A small-molecule ligand and the protein it binds are described below.
Small molecule (SMILES): O=P(O)(O)OC[C@@H](O)[C@@H](O)[C@H](O)[C@H](O)COP(=O)(O)O

Binding-site contacts:
Ligand atom O62 contacts residue ARG30 of chain 1.A at 3.0 Å (salt-bridge).
Ligand atom P1 contacts residue SER250 of chain 1.A at 3.5 Å.
Ligand atom O1 contacts residue GLN29 of chain 1.A at 3.6 Å.
Ligand atom P1 contacts residue GLY278 of chain 1.A at 3.7 Å.
Ligand atom C2 contacts residue GLU164 of chain 1.A at 3.3 Å.
Ligand atom C1 contacts residue LEU276 of chain 1.A at 3.6 Å (hydrophobic).
Ligand atom O12 contacts residue GLN29 of chain 1.A at 3.5 Å (h-bond).
Ligand atom O2 contacts residue ARG279 of chain 1.A at 3.8 Å.
Ligand atom O62 contacts residue THR95 of chain 1.A at 3.0 Å (h-bond).
Ligand atom O12 contacts residue GLY278 of chain 1.A at 3.7 Å.
Ligand atom P1 contacts residue ALA251 of chain 1.A at 3.8 Å.
Ligand atom O3 contacts residue ASP28 of chain 1.A at 3.0 Å (salt-bridge).
Ligand atom C3 contacts residue LYS206 of chain 1.A at 3.7 Å.
Ligand atom O62 contacts residue GLY31 of chain 1.A at 3.0 Å (h-bond).
Ligand atom O5 contacts residue GLN29 of chain 1.A at 3.3 Å.
Ligand atom O5 contacts residue ASP28 of chain 1.A at 2.8 Å (salt-bridge).
Ligand atom C5 contacts residue ASP28 of chain 1.A at 3.2 Å.
Ligand atom O61 contacts residue THR95 of chain 1.A at 2.6 Å (h-bond).
Ligand atom C2 contacts residue LYS206 of chain 1.A at 3.2 Å.
Ligand atom O13 contacts residue SER250 of chain 1.A at 3.7 Å.
Ligand atom O62 contacts residue GLN29 of chain 1.A at 3.8 Å.
Ligand atom O12 contacts residue ARG279 of chain 1.A at 2.8 Å (salt-bridge).
Ligand atom O11 contacts residue SER250 of chain 1.A at 2.7 Å (h-bond).
Ligand atom O13 contacts residue ARG279 of chain 1.A at 2.8 Å (salt-bridge).
Ligand atom O11 contacts residue LEU276 of chain 1.A at 3.5 Å (h-bond).
Ligand atom C1 contacts residue LYS206 of chain 1.A at 3.2 Å.
Ligand atom O12 contacts residue SER250 of chain 1.A at 3.6 Å (h-bond).
Ligand atom O4 contacts residue LEU128 of chain 1.A at 3.8 Å.
Ligand atom O13 contacts residue ALA251 of chain 1.A at 2.8 Å (h-bond).
Ligand atom O11 contacts residue CYS277 of chain 1.A at 3.6 Å.
Ligand atom O4 contacts residue GLU164 of chain 1.A at 2.4 Å (salt-bridge).
Ligand atom O3 contacts residue LYS206 of chain 1.A at 2.9 Å (salt-bridge).
Ligand atom P6 contacts residue THR95 of chain 1.A at 3.2 Å.
Ligand atom C4 contacts residue GLU164 of chain 1.A at 3.6 Å.
Ligand atom O62 contacts residue ALA32 of chain 1.A at 2.8 Å (h-bond).
Ligand atom O2 contacts residue GLU164 of chain 1.A at 3.4 Å (salt-bridge).
Ligand atom O11 contacts residue GLY278 of chain 1.A at 3.0 Å (h-bond).
Ligand atom O63 contacts residue THR95 of chain 1.A at 3.6 Å.
Ligand atom O11 contacts residue ALA251 of chain 1.A at 3.8 Å.
Ligand atom P1 contacts residue ARG279 of chain 1.A at 3.7 Å.

Sequence of chain 1.A:
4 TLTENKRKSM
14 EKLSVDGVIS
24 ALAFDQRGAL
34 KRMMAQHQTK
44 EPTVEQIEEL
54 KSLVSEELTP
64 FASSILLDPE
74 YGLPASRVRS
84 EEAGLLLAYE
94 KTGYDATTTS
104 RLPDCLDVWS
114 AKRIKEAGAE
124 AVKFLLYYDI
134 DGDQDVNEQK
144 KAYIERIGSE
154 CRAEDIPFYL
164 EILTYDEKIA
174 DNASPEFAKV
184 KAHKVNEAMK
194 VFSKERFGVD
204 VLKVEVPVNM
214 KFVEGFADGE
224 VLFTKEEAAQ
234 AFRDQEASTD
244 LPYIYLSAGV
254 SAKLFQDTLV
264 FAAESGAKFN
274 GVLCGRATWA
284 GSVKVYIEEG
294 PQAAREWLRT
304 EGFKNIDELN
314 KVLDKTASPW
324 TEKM